This small molecule binds to this protein.
Small molecule (SMILES): CC(=O)N[C@H]1[C@H]([C@H](O)[C@H](O)CO)O[C@@](O)(C(=O)O)C[C@@H]1O

Sequence of chain 1.NA:
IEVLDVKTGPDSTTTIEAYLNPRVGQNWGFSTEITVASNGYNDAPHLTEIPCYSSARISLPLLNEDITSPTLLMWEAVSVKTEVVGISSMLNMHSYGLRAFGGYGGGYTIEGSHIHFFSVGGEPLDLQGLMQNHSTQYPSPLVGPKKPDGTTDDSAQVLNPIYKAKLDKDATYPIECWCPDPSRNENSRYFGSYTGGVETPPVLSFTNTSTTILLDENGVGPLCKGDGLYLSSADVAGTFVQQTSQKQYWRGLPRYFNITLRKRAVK

Sequence of chain 1.MA:
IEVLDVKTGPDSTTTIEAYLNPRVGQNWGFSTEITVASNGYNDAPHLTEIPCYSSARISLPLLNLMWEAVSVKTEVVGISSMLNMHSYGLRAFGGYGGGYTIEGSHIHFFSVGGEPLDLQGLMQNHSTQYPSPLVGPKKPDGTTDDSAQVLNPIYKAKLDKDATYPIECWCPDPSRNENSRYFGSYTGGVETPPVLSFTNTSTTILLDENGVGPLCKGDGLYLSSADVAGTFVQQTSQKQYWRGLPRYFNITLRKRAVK

Binding-site contacts:
Ligand atom O1A contacts residue THR41 of chain 1.NA at 4.2 Å.
Ligand atom C11 contacts residue VAL42 of chain 1.NA at 4.1 Å (hydrophobic).
Ligand atom C6 contacts residue THR41 of chain 1.NA at 4.0 Å.
Ligand atom O10 contacts residue ALA43 of chain 1.NA at 3.6 Å.
Ligand atom O1A contacts residue HIS52 of chain 1.NA at 2.8 Å (h-bond).
Ligand atom C11 contacts residue ALA43 of chain 1.NA at 3.5 Å (hydrophobic).
Ligand atom N5 contacts residue ALA43 of chain 1.NA at 4.0 Å.
Ligand atom C1 contacts residue HIS52 of chain 1.NA at 3.6 Å.
Ligand atom O9 contacts residue VAL42 of chain 1.NA at 3.5 Å (h-bond).
Ligand atom C4 contacts residue ALA50 of chain 1.NA at 3.8 Å (hydrophobic).
Ligand atom O10 contacts residue ASP49 of chain 1.NA at 4.0 Å.
Ligand atom O1B contacts residue HIS52 of chain 1.NA at 4.0 Å.
Ligand atom C11 contacts residue THR41 of chain 1.NA at 3.3 Å.
Ligand atom C10 contacts residue VAL42 of chain 1.NA at 4.3 Å (hydrophobic).
Ligand atom N5 contacts residue THR41 of chain 1.NA at 2.9 Å (h-bond).
Ligand atom C11 contacts residue ASP49 of chain 1.NA at 3.8 Å.
Ligand atom N5 contacts residue VAL42 of chain 1.NA at 4.2 Å.
Ligand atom C10 contacts residue PRO51 of chain 1.NA at 4.1 Å (hydrophobic).
Ligand atom O7 contacts residue VAL42 of chain 1.NA at 3.6 Å (h-bond).
Ligand atom O4 contacts residue ALA50 of chain 1.NA at 2.7 Å (h-bond).
Ligand atom O10 contacts residue PRO51 of chain 1.NA at 4.2 Å.
Ligand atom C4 contacts residue HIS52 of chain 1.NA at 4.2 Å.
Ligand atom O8 contacts residue THR41 of chain 1.NA at 4.0 Å.
Ligand atom C11 contacts residue PRO51 of chain 1.NA at 3.7 Å (hydrophobic).
Ligand atom C5 contacts residue THR41 of chain 1.NA at 4.0 Å.
Ligand atom O7 contacts residue ALA43 of chain 1.NA at 4.2 Å.
Ligand atom N5 contacts residue ALA50 of chain 1.NA at 4.0 Å.
Ligand atom C8 contacts residue VAL42 of chain 1.NA at 4.0 Å (hydrophobic).
Ligand atom C10 contacts residue ALA50 of chain 1.NA at 3.5 Å (hydrophobic).
Ligand atom C10 contacts residue THR41 of chain 1.NA at 3.6 Å.
Ligand atom O9 contacts residue ARG105 of chain 1.MA at 2.7 Å (salt-bridge).
Ligand atom C10 contacts residue ALA43 of chain 1.NA at 3.7 Å (hydrophobic).
Ligand atom O10 contacts residue ALA50 of chain 1.NA at 3.0 Å (h-bond).
Ligand atom C9 contacts residue VAL42 of chain 1.NA at 3.4 Å (hydrophobic).
Ligand atom O10 contacts residue ASN48 of chain 1.NA at 3.4 Å (h-bond).
Ligand atom C11 contacts residue HIS100 of chain 1.MA at 4.2 Å.
Ligand atom C7 contacts residue VAL42 of chain 1.NA at 3.5 Å (hydrophobic).
Ligand atom C9 contacts residue ARG105 of chain 1.MA at 3.2 Å.
Ligand atom O9 contacts residue THR41 of chain 1.NA at 4.0 Å.
Ligand atom C11 contacts residue ALA50 of chain 1.NA at 3.8 Å (hydrophobic).